Binding-site contacts:
Ligand atom CAX contacts residue PC11 of chain 1.P at 4.2 Å.
Ligand atom CAQ contacts residue ILE335 of chain 1.B at 4.1 Å (hydrophobic).
Ligand atom CAY contacts residue PC11 of chain 1.P at 4.2 Å.
Ligand atom CAU contacts residue PC11 of chain 1.P at 3.7 Å.
Ligand atom CAI contacts residue ARG119 of chain 1.B at 4.3 Å.
Ligand atom CAM contacts residue ARG119 of chain 1.B at 3.8 Å.
Ligand atom CAP contacts residue ILE335 of chain 1.B at 3.8 Å (hydrophobic).
Ligand atom OAF contacts residue ARG115 of chain 1.B at 3.2 Å.
Ligand atom CAR contacts residue VAL122 of chain 1.B at 3.7 Å (hydrophobic).
Ligand atom CAL contacts residue THR118 of chain 1.B at 3.9 Å.
Ligand atom CBC contacts residue VAL122 of chain 1.B at 4.1 Å (hydrophobic).
Ligand atom CAM contacts residue THR118 of chain 1.B at 4.2 Å.
Ligand atom CBC contacts residue ARG119 of chain 1.B at 4.4 Å.
Ligand atom CAO contacts residue ILE335 of chain 1.B at 3.7 Å (hydrophobic).
Ligand atom CBE contacts residue SER126 of chain 1.B at 4.4 Å.
Ligand atom CAK contacts residue VAL122 of chain 1.B at 4.2 Å (hydrophobic).
Ligand atom CAD contacts residue LEU496 of chain 1.B at 4.0 Å (hydrophobic).
Ligand atom CBG contacts residue SER126 of chain 1.B at 4.1 Å.
Ligand atom CAZ contacts residue LEU496 of chain 1.B at 4.0 Å (hydrophobic).
Ligand atom CAI contacts residue TYR123 of chain 1.B at 4.4 Å (hydrophobic).
Ligand atom CAB contacts residue ILE335 of chain 1.B at 4.0 Å (hydrophobic).
Ligand atom CAI contacts residue LEU496 of chain 1.B at 4.1 Å (hydrophobic).
Ligand atom OAG contacts residue PC11 of chain 1.P at 3.3 Å.
Ligand atom CAN contacts residue ILE335 of chain 1.B at 4.2 Å (hydrophobic).
Ligand atom CAQ contacts residue SER126 of chain 1.B at 4.0 Å.
Ligand atom CAJ contacts residue ILE335 of chain 1.B at 4.5 Å (hydrophobic).
Ligand atom CAI contacts residue VAL122 of chain 1.B at 4.2 Å (hydrophobic).
Ligand atom CAZ contacts residue VAL122 of chain 1.B at 4.2 Å (hydrophobic).
Ligand atom CAE contacts residue VAL339 of chain 1.B at 3.9 Å (hydrophobic).
Ligand atom CAK contacts residue TYR123 of chain 1.B at 4.0 Å (hydrophobic).
Ligand atom CAB contacts residue PHE331 of chain 1.B at 4.1 Å (hydrophobic).
Ligand atom OAW contacts residue ARG119 of chain 1.B at 4.3 Å.
Ligand atom CAX contacts residue ARG115 of chain 1.B at 4.1 Å.
Ligand atom CAS contacts residue PC11 of chain 1.P at 4.0 Å.
Ligand atom CAP contacts residue SER126 of chain 1.B at 3.8 Å.
Ligand atom CAV contacts residue ARG119 of chain 1.B at 4.0 Å.
Ligand atom CBF contacts residue PC11 of chain 1.P at 4.3 Å.
Ligand atom CAR contacts residue PC11 of chain 1.P at 4.3 Å.
Ligand atom CAL contacts residue PC11 of chain 1.P at 3.7 Å.
Ligand atom CAV contacts residue LEU496 of chain 1.B at 3.7 Å (hydrophobic).

Sequence of chain 1.B:
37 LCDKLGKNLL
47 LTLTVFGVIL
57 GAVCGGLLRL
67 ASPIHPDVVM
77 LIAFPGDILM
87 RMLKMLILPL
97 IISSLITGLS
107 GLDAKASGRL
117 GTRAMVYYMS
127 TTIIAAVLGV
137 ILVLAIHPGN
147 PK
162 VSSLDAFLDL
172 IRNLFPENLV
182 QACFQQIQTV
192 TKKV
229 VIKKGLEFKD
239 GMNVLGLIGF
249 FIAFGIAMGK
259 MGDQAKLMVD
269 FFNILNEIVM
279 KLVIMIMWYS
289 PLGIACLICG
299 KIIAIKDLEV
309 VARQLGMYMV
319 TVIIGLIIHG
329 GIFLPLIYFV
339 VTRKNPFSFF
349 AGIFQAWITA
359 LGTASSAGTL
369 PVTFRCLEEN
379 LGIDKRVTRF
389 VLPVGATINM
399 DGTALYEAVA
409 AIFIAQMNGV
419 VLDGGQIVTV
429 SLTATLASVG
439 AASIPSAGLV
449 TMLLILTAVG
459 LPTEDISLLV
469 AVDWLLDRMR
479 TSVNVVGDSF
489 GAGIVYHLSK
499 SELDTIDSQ

This small molecule binds to this protein.
Small molecule (SMILES): CC(C)CCC[C@@H](C)[C@H]1CC[C@H]2[C@@H]3CC=C4C[C@@H](OC(=O)CCC(=O)O)CC[C@]4(C)[C@H]3CC[C@]12C